The protein below binds the small molecule below.
Small molecule (SMILES): Nc1ncnc2c1ncn2[C@@H]1O[C@H](CO)[C@@H](O)[C@H]1O

Sequence of chain 1.A:
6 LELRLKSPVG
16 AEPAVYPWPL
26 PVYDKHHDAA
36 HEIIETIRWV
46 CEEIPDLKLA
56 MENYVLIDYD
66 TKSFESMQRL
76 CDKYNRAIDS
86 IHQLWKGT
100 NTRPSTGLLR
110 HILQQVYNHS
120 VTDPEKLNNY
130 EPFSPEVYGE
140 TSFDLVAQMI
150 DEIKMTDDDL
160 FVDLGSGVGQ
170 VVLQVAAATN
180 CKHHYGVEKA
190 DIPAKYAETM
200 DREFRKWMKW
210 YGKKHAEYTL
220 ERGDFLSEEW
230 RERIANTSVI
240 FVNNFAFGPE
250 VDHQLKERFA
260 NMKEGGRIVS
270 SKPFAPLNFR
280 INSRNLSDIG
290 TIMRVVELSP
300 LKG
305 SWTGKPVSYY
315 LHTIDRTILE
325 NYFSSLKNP

Binding-site contacts:
Ligand atom O3' contacts residue GLU187 of chain 1.A at 2.7 Å (salt-bridge).
Ligand atom N1 contacts residue LYS188 of chain 1.A at 3.6 Å.
Ligand atom O5' contacts residue GLY164 of chain 1.A at 3.9 Å.
Ligand atom O4' contacts residue PHE246 of chain 1.A at 4.0 Å.
Ligand atom C2 contacts residue GLU187 of chain 1.A at 4.1 Å.
Ligand atom C3' contacts residue GLU187 of chain 1.A at 3.6 Å.
Ligand atom C4' contacts residue GLY164 of chain 1.A at 3.5 Å.
Ligand atom C5 contacts residue PHE224 of chain 1.A at 3.4 Å (hydrophobic).
Ligand atom N1 contacts residue GLY222 of chain 1.A at 3.6 Å.
Ligand atom C2 contacts residue LYS188 of chain 1.A at 3.3 Å.
Ligand atom C5' contacts residue PHE246 of chain 1.A at 3.9 Å (hydrophobic).
Ligand atom C6 contacts residue PHE224 of chain 1.A at 3.6 Å (hydrophobic).
Ligand atom C6 contacts residue ASP223 of chain 1.A at 3.7 Å.
Ligand atom C4' contacts residue GLU187 of chain 1.A at 3.9 Å.
Ligand atom C2' contacts residue GLU187 of chain 1.A at 3.5 Å.
Ligand atom N6 contacts residue ASP223 of chain 1.A at 2.9 Å (salt-bridge).
Ligand atom N3 contacts residue LYS188 of chain 1.A at 3.3 Å (salt-bridge).
Ligand atom C4 contacts residue PHE224 of chain 1.A at 3.4 Å (hydrophobic).
Ligand atom C6 contacts residue LYS188 of chain 1.A at 4.0 Å.
Ligand atom N3 contacts residue GLU187 of chain 1.A at 4.0 Å.
Ligand atom C5' contacts residue ASN242 of chain 1.A at 3.9 Å.
Ligand atom N9 contacts residue PHE224 of chain 1.A at 4.0 Å.
Ligand atom N6 contacts residue LYS188 of chain 1.A at 3.9 Å.
Ligand atom O5' contacts residue ASN242 of chain 1.A at 3.3 Å (h-bond).
Ligand atom C1' contacts residue GLU187 of chain 1.A at 3.5 Å.
Ligand atom C8 contacts residue PHE246 of chain 1.A at 4.0 Å (hydrophobic).
Ligand atom C1' contacts residue GLY164 of chain 1.A at 3.7 Å.
Ligand atom O2' contacts residue GLU187 of chain 1.A at 2.6 Å (salt-bridge).
Ligand atom C2 contacts residue PHE224 of chain 1.A at 3.3 Å (hydrophobic).
Ligand atom O4' contacts residue GLU187 of chain 1.A at 4.0 Å.
Ligand atom N1 contacts residue ASP223 of chain 1.A at 3.5 Å.
Ligand atom N3 contacts residue PHE224 of chain 1.A at 3.6 Å.
Ligand atom N1 contacts residue PHE224 of chain 1.A at 3.0 Å (h-bond).
Ligand atom N7 contacts residue PHE224 of chain 1.A at 3.8 Å.
Ligand atom C2 contacts residue GLY222 of chain 1.A at 3.3 Å.
Ligand atom C4 contacts residue LYS188 of chain 1.A at 3.9 Å.
Ligand atom O4' contacts residue GLY164 of chain 1.A at 3.4 Å.
Ligand atom N3 contacts residue GLY164 of chain 1.A at 3.7 Å.
Ligand atom O2' contacts residue ALA189 of chain 1.A at 3.6 Å.
Ligand atom N6 contacts residue PHE224 of chain 1.A at 3.9 Å.